The protein below binds the small molecule below.
Small molecule (SMILES): CC(=O)N[C@@H]1[C@@H](O)[C@H](O)[C@@H](CO)O[C@H]1O

Sequence of chain 1.A:
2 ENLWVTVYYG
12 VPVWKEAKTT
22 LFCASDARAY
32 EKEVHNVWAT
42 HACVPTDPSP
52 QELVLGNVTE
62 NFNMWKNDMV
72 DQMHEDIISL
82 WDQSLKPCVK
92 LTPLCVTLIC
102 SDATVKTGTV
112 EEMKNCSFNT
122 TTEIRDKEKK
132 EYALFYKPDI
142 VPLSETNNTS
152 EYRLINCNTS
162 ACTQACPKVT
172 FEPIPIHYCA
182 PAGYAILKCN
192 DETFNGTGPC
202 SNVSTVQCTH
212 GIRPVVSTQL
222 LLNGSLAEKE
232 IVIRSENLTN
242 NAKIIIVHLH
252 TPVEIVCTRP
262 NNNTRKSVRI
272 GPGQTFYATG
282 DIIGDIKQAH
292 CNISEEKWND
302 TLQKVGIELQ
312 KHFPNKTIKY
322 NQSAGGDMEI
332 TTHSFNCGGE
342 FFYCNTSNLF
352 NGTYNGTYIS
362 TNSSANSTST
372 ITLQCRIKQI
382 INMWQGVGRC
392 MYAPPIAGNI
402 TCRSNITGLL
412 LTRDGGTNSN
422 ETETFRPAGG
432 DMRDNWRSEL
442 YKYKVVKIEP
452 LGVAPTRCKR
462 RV

Binding-site contacts:
Ligand atom C3 contacts residue ASN316 of chain 1.A at 3.9 Å.
Ligand atom C8 contacts residue ASN316 of chain 1.A at 4.0 Å.
Ligand atom N2 contacts residue ASN316 of chain 1.A at 3.0 Å (h-bond).
Ligand atom C1 contacts residue ASN316 of chain 1.A at 1.6 Å.
Ligand atom C7 contacts residue ASN316 of chain 1.A at 3.3 Å.
Ligand atom C4 contacts residue ASN316 of chain 1.A at 4.3 Å.
Ligand atom O5 contacts residue ASN316 of chain 1.A at 2.4 Å (h-bond).
Ligand atom C2 contacts residue ASN316 of chain 1.A at 2.6 Å.
Ligand atom C5 contacts residue ASN316 of chain 1.A at 3.8 Å.
Ligand atom O7 contacts residue ASN316 of chain 1.A at 3.6 Å.